Binding-site contacts:
Ligand atom C9 contacts residue ASP81 of chain 1.A at 3.9 Å.
Ligand atom O1 contacts residue ASP35 of chain 1.A at 4.2 Å.
Ligand atom N2 contacts residue GLY221 of chain 1.A at 3.2 Å (h-bond).
Ligand atom O1 contacts residue THR222 of chain 1.A at 3.4 Å (h-bond).
Ligand atom C8 contacts residue ASP33 of chain 1.A at 4.0 Å.
Ligand atom O1 contacts residue ASP219 of chain 1.A at 4.0 Å.
Ligand atom C3 contacts residue TYR226 of chain 1.A at 3.8 Å (hydrophobic).
Ligand atom C7 contacts residue GLY221 of chain 1.A at 3.3 Å.
Ligand atom C5 contacts residue GLY80 of chain 1.A at 4.2 Å.
Ligand atom N contacts residue GLY221 of chain 1.A at 4.1 Å.
Ligand atom C1 contacts residue ASP81 of chain 1.A at 4.0 Å.
Ligand atom C10 contacts residue TYR79 of chain 1.A at 4.0 Å (hydrophobic).
Ligand atom C contacts residue GLY221 of chain 1.A at 4.1 Å.
Ligand atom O contacts residue TYR79 of chain 1.A at 3.5 Å.
Ligand atom O1 contacts residue GLY221 of chain 1.A at 2.9 Å (h-bond).
Ligand atom C8 contacts residue LEU125 of chain 1.A at 3.5 Å (hydrophobic).
Ligand atom N1 contacts residue ILE304 of chain 1.A at 3.9 Å.
Ligand atom C contacts residue GLY80 of chain 1.A at 4.0 Å.
Ligand atom CL contacts residue ILE300 of chain 1.A at 3.7 Å.
Ligand atom N1 contacts residue GLY80 of chain 1.A at 4.1 Å.
Ligand atom C6 contacts residue THR222 of chain 1.A at 4.0 Å.
Ligand atom O contacts residue ASP81 of chain 1.A at 2.9 Å (salt-bridge).
Ligand atom C7 contacts residue ASP35 of chain 1.A at 3.8 Å.
Ligand atom O contacts residue GLY80 of chain 1.A at 3.3 Å (h-bond).
Ligand atom C5 contacts residue ILE300 of chain 1.A at 4.2 Å (hydrophobic).
Ligand atom N1 contacts residue THR222 of chain 1.A at 3.5 Å (h-bond).
Ligand atom C4 contacts residue TYR226 of chain 1.A at 3.9 Å (hydrophobic).
Ligand atom C1 contacts residue THR222 of chain 1.A at 3.5 Å.
Ligand atom C10 contacts residue SER83 of chain 1.A at 4.2 Å.
Ligand atom C6 contacts residue GLY221 of chain 1.A at 3.1 Å.
Ligand atom C contacts residue THR222 of chain 1.A at 4.0 Å.
Ligand atom CL contacts residue TYR226 of chain 1.A at 3.8 Å.
Ligand atom C7 contacts residue LEU125 of chain 1.A at 3.9 Å (hydrophobic).
Ligand atom N contacts residue THR222 of chain 1.A at 3.0 Å (h-bond).
Ligand atom C5 contacts residue ILE304 of chain 1.A at 3.8 Å (hydrophobic).
Ligand atom C4 contacts residue GLY80 of chain 1.A at 4.1 Å.
Ligand atom C contacts residue ASP81 of chain 1.A at 4.0 Å.
Ligand atom C2 contacts residue ASP81 of chain 1.A at 3.5 Å.
Ligand atom C10 contacts residue ASP81 of chain 1.A at 3.2 Å.
Ligand atom C3 contacts residue ASP81 of chain 1.A at 3.9 Å.

Sequence of chain 1.A:
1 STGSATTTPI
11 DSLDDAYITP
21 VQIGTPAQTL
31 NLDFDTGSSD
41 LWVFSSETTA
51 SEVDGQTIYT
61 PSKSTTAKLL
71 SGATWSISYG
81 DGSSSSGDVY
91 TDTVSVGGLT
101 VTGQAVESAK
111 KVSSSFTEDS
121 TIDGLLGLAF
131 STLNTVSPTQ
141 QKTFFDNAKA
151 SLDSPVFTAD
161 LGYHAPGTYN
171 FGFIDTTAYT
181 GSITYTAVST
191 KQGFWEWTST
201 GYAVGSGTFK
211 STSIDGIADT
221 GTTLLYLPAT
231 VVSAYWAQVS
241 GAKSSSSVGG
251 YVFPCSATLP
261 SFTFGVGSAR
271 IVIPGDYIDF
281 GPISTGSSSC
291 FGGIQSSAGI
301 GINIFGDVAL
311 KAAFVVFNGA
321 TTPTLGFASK

A small-molecule ligand and the protein it binds are described below.
Small molecule (SMILES): O=C(Nc1ccc(Cl)cn1)C(=O)N1CCCC1